Sequence of chain 1.A:
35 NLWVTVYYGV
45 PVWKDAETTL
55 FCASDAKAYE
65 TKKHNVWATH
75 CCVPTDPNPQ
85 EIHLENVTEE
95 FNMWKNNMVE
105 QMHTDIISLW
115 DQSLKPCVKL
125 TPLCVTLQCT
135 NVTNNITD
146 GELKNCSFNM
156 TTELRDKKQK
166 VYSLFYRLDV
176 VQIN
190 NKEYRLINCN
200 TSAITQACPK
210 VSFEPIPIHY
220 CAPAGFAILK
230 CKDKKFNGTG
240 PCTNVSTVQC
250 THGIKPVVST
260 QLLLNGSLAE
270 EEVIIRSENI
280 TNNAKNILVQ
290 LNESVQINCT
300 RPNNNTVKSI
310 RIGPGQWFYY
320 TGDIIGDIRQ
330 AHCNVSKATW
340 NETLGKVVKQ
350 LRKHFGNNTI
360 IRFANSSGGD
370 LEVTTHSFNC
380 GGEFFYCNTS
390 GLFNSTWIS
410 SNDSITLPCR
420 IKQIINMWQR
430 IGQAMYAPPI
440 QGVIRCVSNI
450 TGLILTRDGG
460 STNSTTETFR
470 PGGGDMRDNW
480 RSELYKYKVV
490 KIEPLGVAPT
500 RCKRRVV

Binding-site contacts:
Ligand atom C3 contacts residue ASN297 of chain 1.A at 3.7 Å.
Ligand atom C7 contacts residue ASN411 of chain 1.A at 4.2 Å.
Ligand atom N2 contacts residue ASN297 of chain 1.A at 2.9 Å (h-bond).
Ligand atom O7 contacts residue ASN297 of chain 1.A at 3.6 Å (h-bond).
Ligand atom C3 contacts residue GLN295 of chain 1.A at 4.4 Å.
Ligand atom O5 contacts residue ARG444 of chain 1.A at 4.4 Å.
Ligand atom C8 contacts residue ASN333 of chain 1.A at 3.3 Å.
Ligand atom C4 contacts residue ASN297 of chain 1.A at 4.2 Å.
Ligand atom C1 contacts residue ASN297 of chain 1.A at 1.5 Å.
Ligand atom C8 contacts residue VAL334 of chain 1.A at 4.0 Å (hydrophobic).
Ligand atom O5 contacts residue ASN297 of chain 1.A at 2.4 Å (h-bond).
Ligand atom C2 contacts residue ASN297 of chain 1.A at 2.5 Å.
Ligand atom O3 contacts residue ASN411 of chain 1.A at 3.9 Å.
Ligand atom C7 contacts residue ASN297 of chain 1.A at 3.4 Å.
Ligand atom C1 contacts residue VAL446 of chain 1.A at 4.0 Å (hydrophobic).
Ligand atom C5 contacts residue ASN297 of chain 1.A at 3.7 Å.
Ligand atom C6 contacts residue ASN411 of chain 1.A at 4.3 Å.
Ligand atom C8 contacts residue SER413 of chain 1.A at 4.2 Å.
Ligand atom O5 contacts residue VAL446 of chain 1.A at 3.9 Å.
Ligand atom O7 contacts residue ASN411 of chain 1.A at 3.7 Å.
Ligand atom O7 contacts residue ASN333 of chain 1.A at 4.5 Å.
Ligand atom C8 contacts residue SER335 of chain 1.A at 3.7 Å.
Ligand atom C5 contacts residue GLN295 of chain 1.A at 4.3 Å.
Ligand atom C8 contacts residue ASN297 of chain 1.A at 3.9 Å.
Ligand atom C7 contacts residue ASN333 of chain 1.A at 4.2 Å.

A protein and the small-molecule ligand that binds it are described below.
Small molecule (SMILES): CC(=O)N[C@H]1[C@H](O[C@H]2[C@H](O)[C@@H](NC(C)=O)CO[C@@H]2CO)O[C@H](CO)[C@@H](O)[C@@H]1O